A small-molecule ligand and the protein it binds are described below.
Small molecule (SMILES): CC(=O)N[C@@H]1[C@@H](O)[C@H](O)[C@@H](CO)O[C@H]1O

Sequence of chain 1.A:
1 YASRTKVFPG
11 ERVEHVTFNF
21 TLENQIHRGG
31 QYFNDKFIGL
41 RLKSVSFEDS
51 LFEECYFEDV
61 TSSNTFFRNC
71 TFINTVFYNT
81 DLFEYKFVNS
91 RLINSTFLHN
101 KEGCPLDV

Binding-site contacts:
Ligand atom O5 contacts residue ASP49 of chain 1.A at 4.1 Å.
Ligand atom C2 contacts residue ASN69 of chain 1.A at 3.1 Å.
Ligand atom C5 contacts residue ASN69 of chain 1.A at 3.2 Å.
Ligand atom C6 contacts residue ASN69 of chain 1.A at 3.9 Å.
Ligand atom O5 contacts residue ASN69 of chain 1.A at 2.0 Å (h-bond).
Ligand atom C1 contacts residue ASP49 of chain 1.A at 3.4 Å.
Ligand atom C3 contacts residue ASN69 of chain 1.A at 4.2 Å.
Ligand atom O6 contacts residue ASN69 of chain 1.A at 3.0 Å (h-bond).
Ligand atom C4 contacts residue ASN69 of chain 1.A at 4.2 Å.
Ligand atom C8 contacts residue ASP49 of chain 1.A at 4.2 Å.
Ligand atom N2 contacts residue ASN69 of chain 1.A at 3.9 Å.
Ligand atom C1 contacts residue ASN69 of chain 1.A at 1.7 Å.
Ligand atom N2 contacts residue ASP49 of chain 1.A at 4.1 Å.